Sequence of chain 6.E:
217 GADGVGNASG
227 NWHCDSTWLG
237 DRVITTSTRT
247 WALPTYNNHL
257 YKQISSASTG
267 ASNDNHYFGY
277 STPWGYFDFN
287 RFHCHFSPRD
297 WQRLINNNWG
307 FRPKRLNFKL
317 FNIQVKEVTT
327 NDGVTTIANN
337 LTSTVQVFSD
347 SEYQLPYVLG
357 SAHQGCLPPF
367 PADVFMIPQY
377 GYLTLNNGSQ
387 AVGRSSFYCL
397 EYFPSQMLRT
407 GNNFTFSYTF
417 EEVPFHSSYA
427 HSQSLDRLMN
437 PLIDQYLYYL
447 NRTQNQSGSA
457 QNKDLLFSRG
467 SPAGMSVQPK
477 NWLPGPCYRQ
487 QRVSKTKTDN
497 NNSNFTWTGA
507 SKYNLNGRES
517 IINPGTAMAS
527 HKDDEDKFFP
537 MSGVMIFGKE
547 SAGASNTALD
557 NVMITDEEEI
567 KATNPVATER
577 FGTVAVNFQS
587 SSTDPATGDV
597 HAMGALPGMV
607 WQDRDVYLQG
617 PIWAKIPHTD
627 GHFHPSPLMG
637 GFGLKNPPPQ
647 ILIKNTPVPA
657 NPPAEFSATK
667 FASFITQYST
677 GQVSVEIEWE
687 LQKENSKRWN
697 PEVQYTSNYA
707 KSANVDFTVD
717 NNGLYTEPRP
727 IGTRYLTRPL

Sequence of chain 6.G:
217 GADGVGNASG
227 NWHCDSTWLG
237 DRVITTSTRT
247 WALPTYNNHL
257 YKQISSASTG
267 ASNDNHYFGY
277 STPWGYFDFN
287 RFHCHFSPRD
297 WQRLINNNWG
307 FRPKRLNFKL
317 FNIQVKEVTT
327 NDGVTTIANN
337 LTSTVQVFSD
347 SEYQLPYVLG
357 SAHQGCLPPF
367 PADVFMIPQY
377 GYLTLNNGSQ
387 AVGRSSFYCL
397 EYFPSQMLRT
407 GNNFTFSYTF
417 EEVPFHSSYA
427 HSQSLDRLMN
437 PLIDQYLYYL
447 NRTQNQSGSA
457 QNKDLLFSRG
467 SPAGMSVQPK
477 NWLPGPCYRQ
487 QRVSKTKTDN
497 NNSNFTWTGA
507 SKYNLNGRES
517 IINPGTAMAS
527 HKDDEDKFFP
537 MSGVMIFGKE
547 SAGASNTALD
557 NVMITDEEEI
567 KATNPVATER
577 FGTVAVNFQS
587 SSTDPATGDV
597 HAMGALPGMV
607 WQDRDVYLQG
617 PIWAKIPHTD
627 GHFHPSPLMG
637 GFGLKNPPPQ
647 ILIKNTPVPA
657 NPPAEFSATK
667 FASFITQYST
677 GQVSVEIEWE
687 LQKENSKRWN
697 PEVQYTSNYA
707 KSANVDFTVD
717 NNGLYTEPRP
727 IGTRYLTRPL

This protein binds this small molecule.
Small molecule (SMILES): Nc1ccnc(=O)[nH]1

Binding-site contacts:
Ligand atom C5 contacts residue HIS628 of chain 6.E at 4.2 Å.
Ligand atom N1 contacts residue PHE629 of chain 6.E at 4.2 Å.
Ligand atom O2 contacts residue HIS628 of chain 6.E at 3.4 Å (h-bond).
Ligand atom O2 contacts residue GLY627 of chain 6.E at 3.7 Å.
Ligand atom C2 contacts residue HIS630 of chain 6.G at 3.8 Å.
Ligand atom N4 contacts residue HIS630 of chain 6.G at 3.8 Å.
Ligand atom N3 contacts residue HIS630 of chain 6.G at 3.3 Å (h-bond).
Ligand atom C6 contacts residue HIS628 of chain 6.E at 3.1 Å.
Ligand atom C5 contacts residue PHE629 of chain 6.G at 4.3 Å (hydrophobic).
Ligand atom C6 contacts residue PHE629 of chain 6.E at 4.1 Å (hydrophobic).
Ligand atom N1 contacts residue HIS628 of chain 6.E at 2.5 Å (h-bond).
Ligand atom O2 contacts residue ASP626 of chain 6.E at 4.0 Å.
Ligand atom N3 contacts residue HIS628 of chain 6.E at 4.3 Å.
Ligand atom C4 contacts residue HIS630 of chain 6.G at 3.9 Å.
Ligand atom C2 contacts residue HIS628 of chain 6.E at 3.3 Å.
Ligand atom O2 contacts residue HIS630 of chain 6.G at 3.9 Å.